This small molecule binds to this protein.
Small molecule (SMILES): CCC(=O)N(C)CCOc1c(N)ncnc1-c1cc(F)cc(NC(=O)c2ccc(C3CC3)cc2F)c1C

Sequence of chain 1.C:
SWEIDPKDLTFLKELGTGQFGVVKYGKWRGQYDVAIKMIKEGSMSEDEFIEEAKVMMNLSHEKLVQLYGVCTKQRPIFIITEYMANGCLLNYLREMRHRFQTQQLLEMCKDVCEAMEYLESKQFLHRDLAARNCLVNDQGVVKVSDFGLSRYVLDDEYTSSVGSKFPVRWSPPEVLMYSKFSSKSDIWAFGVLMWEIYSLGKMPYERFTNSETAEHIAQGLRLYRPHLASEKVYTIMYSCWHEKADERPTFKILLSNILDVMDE

Binding-site contacts:
Ligand atom F18 contacts residue THR27 of chain 1.C at 3.3 Å.
Ligand atom N3 contacts residue MET94 of chain 1.C at 3.3 Å (h-bond).
Ligand atom C2 contacts residue GLU92 of chain 1.C at 3.7 Å.
Ligand atom C31 contacts residue LEU25 of chain 1.C at 3.4 Å (hydrophobic).
Ligand atom F27 contacts residue PHE30 of chain 1.C at 3.4 Å.
Ligand atom C30 contacts residue SER160 of chain 1.C at 3.5 Å.
Ligand atom O21 contacts residue LYS47 of chain 1.C at 2.9 Å (salt-bridge).
Ligand atom C28 contacts residue TYR168 of chain 1.C at 3.6 Å (hydrophobic).
Ligand atom C16 contacts residue SER155 of chain 1.C at 3.5 Å.
Ligand atom C19 contacts residue LYS47 of chain 1.C at 3.4 Å.
Ligand atom C37 contacts residue ASN101 of chain 1.C at 3.6 Å.
Ligand atom O35 contacts residue CYS98 of chain 1.C at 3.4 Å (h-bond).
Ligand atom C33 contacts residue CYS98 of chain 1.C at 3.4 Å (hydrophobic).
Ligand atom C12 contacts residue VAL33 of chain 1.C at 3.5 Å (hydrophobic).
Ligand atom N17 contacts residue ASP156 of chain 1.C at 3.7 Å.
Ligand atom C29 contacts residue TYR168 of chain 1.C at 3.4 Å (hydrophobic).
Ligand atom C16 contacts residue ASP156 of chain 1.C at 3.5 Å.
Ligand atom C36 contacts residue CYS98 of chain 1.C at 2.7 Å (hydrophobic).
Ligand atom N1 contacts residue ALA45 of chain 1.C at 3.7 Å.
Ligand atom C29 contacts residue SER160 of chain 1.C at 3.6 Å.
Ligand atom C24 contacts residue GLN29 of chain 1.C at 3.5 Å.
Ligand atom O21 contacts residue VAL33 of chain 1.C at 3.6 Å.
Ligand atom F18 contacts residue GLY26 of chain 1.C at 2.9 Å.
Ligand atom C2 contacts residue LEU145 of chain 1.C at 3.6 Å (hydrophobic).
Ligand atom C25 contacts residue ASN143 of chain 1.C at 3.6 Å.
Ligand atom C20 contacts residue ASP156 of chain 1.C at 3.6 Å.
Ligand atom F27 contacts residue LYS47 of chain 1.C at 3.4 Å.
Ligand atom C22 contacts residue ASP156 of chain 1.C at 3.5 Å.
Ligand atom C13 contacts residue VAL33 of chain 1.C at 3.6 Å (hydrophobic).
Ligand atom C11 contacts residue VAL33 of chain 1.C at 3.6 Å (hydrophobic).
Ligand atom C30 contacts residue TYR168 of chain 1.C at 3.4 Å (hydrophobic).
Ligand atom C4 contacts residue MET94 of chain 1.C at 3.6 Å (hydrophobic).
Ligand atom F18 contacts residue VAL33 of chain 1.C at 3.5 Å.
Ligand atom C36 contacts residue ASN101 of chain 1.C at 3.6 Å.
Ligand atom C2 contacts residue ALA45 of chain 1.C at 3.5 Å (hydrophobic).
Ligand atom N8 contacts residue MET94 of chain 1.C at 2.8 Å (h-bond).
Ligand atom C30 contacts residue VAL163 of chain 1.C at 3.6 Å (hydrophobic).
Ligand atom C37 contacts residue CYS98 of chain 1.C at 1.8 Å (hydrophobic).
Ligand atom C16 contacts residue LYS47 of chain 1.C at 3.6 Å.
Ligand atom F27 contacts residue ASP156 of chain 1.C at 3.2 Å.